Sequence of chain 2.A:
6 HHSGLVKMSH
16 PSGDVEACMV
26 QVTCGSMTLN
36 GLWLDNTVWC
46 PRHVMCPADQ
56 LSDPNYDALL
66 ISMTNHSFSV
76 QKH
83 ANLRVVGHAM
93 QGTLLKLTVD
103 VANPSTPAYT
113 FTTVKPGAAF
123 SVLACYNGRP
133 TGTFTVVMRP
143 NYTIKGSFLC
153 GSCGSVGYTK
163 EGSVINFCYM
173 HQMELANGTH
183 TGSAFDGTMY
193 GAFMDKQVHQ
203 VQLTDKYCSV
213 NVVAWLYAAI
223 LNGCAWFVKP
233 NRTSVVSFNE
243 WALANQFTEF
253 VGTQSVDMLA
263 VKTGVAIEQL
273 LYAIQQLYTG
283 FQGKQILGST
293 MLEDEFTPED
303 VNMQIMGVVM

Binding-site contacts:
Ligand atom C23 contacts residue P8C1 of chain 2.B at 0.2 Å.
Ligand atom C28 contacts residue P8C1 of chain 2.B at 0.1 Å.
Ligand atom N03 contacts residue GLN199 of chain 2.A at 2.8 Å (h-bond).
Ligand atom N10 contacts residue P8C1 of chain 2.B at 0.2 Å (h-bond).
Ligand atom C09 contacts residue P8C1 of chain 2.B at 0.2 Å.
Ligand atom C27 contacts residue P8C1 of chain 2.B at 0.2 Å.
Ligand atom C24 contacts residue GLU176 of chain 2.A at 2.9 Å.
Ligand atom O18 contacts residue HIS173 of chain 2.A at 2.6 Å (h-bond).
Ligand atom C19 contacts residue P8C1 of chain 2.B at 0.3 Å.
Ligand atom O01 contacts residue P8C1 of chain 2.B at 0.0 Å (h-bond).
Ligand atom C05 contacts residue P8C1 of chain 2.B at 0.3 Å.
Ligand atom C11 contacts residue CYS155 of chain 2.A at 2.7 Å (hydrophobic).
Ligand atom F33 contacts residue P8C1 of chain 2.B at 0.2 Å.
Ligand atom C08 contacts residue P8C1 of chain 2.B at 0.2 Å.
Ligand atom C17 contacts residue P8C1 of chain 2.B at 0.2 Å.
Ligand atom C29 contacts residue P8C1 of chain 2.B at 0.1 Å.
Ligand atom C04 contacts residue P8C1 of chain 2.B at 0.2 Å.
Ligand atom O20 contacts residue CYS155 of chain 2.A at 2.6 Å (h-bond).
Ligand atom C31 contacts residue P8C1 of chain 2.B at 0.1 Å.
Ligand atom C02 contacts residue P8C1 of chain 2.B at 0.1 Å.
Ligand atom C24 contacts residue P8C1 of chain 2.B at 0.2 Å.
Ligand atom C11 contacts residue P8C1 of chain 2.B at 0.2 Å.
Ligand atom C30 contacts residue P8C1 of chain 2.B at 0.2 Å.
Ligand atom C13 contacts residue P8C1 of chain 2.B at 0.2 Å.
Ligand atom O22 contacts residue P8C1 of chain 2.B at 0.2 Å (h-bond).
Ligand atom C07 contacts residue P8C1 of chain 2.B at 0.1 Å.
Ligand atom C12 contacts residue P8C1 of chain 2.B at 0.2 Å.
Ligand atom C34 contacts residue P8C1 of chain 2.B at 0.3 Å.
Ligand atom C26 contacts residue P8C1 of chain 2.B at 0.1 Å.
Ligand atom O18 contacts residue P8C1 of chain 2.B at 0.3 Å (h-bond).
Ligand atom O21 contacts residue P8C1 of chain 2.B at 0.3 Å (h-bond).
Ligand atom F32 contacts residue P8C1 of chain 2.B at 0.1 Å.
Ligand atom N15 contacts residue P8C1 of chain 2.B at 0.2 Å (h-bond).
Ligand atom C16 contacts residue P8C1 of chain 2.B at 0.1 Å.
Ligand atom C06 contacts residue P8C1 of chain 2.B at 0.2 Å.
Ligand atom C19 contacts residue CYS155 of chain 2.A at 1.8 Å (hydrophobic).
Ligand atom O20 contacts residue P8C1 of chain 2.B at 1.2 Å.
Ligand atom N03 contacts residue P8C1 of chain 2.B at 0.1 Å (h-bond).
Ligand atom C25 contacts residue P8C1 of chain 2.B at 0.1 Å.
Ligand atom C14 contacts residue P8C1 of chain 2.B at 0.2 Å.

A protein and the small-molecule ligand that binds it are described below.
Small molecule (SMILES): CC(C)C[C@H](NC(=O)OC[C@H]1C[C@@H]1C1CCC(F)(F)CC1)C(=O)N[C@@H](C[C@@H]1CCNC1=O)[C@@H](O)[S+](=O)(O)O